Binding-site contacts:
Ligand atom C7 contacts residue TYR12 of chain 1.D at 4.0 Å (hydrophobic).
Ligand atom O5 contacts residue TYR100 of chain 1.D at 4.1 Å.
Ligand atom O3 contacts residue GLY227 of chain 1.D at 3.9 Å.
Ligand atom O4 contacts residue ASN14 of chain 1.D at 2.9 Å (h-bond).
Ligand atom O6 contacts residue GLY98 of chain 1.D at 3.3 Å.
Ligand atom C4 contacts residue ARG228 of chain 1.D at 3.8 Å.
Ligand atom C5 contacts residue LEU99 of chain 1.D at 4.2 Å (hydrophobic).
Ligand atom C4 contacts residue ASP208 of chain 1.D at 3.6 Å.
Ligand atom C6 contacts residue ASP208 of chain 1.D at 3.6 Å.
Ligand atom C2 contacts residue LEU99 of chain 1.D at 4.4 Å (hydrophobic).
Ligand atom C6 contacts residue TYR12 of chain 1.D at 3.8 Å (hydrophobic).
Ligand atom C7 contacts residue LEU99 of chain 1.D at 4.0 Å (hydrophobic).
Ligand atom C5 contacts residue ASN14 of chain 1.D at 4.4 Å.
Ligand atom C6 contacts residue ALA207 of chain 1.D at 3.5 Å (hydrophobic).
Ligand atom O3 contacts residue ASN14 of chain 1.D at 4.3 Å.
Ligand atom C6 contacts residue LEU99 of chain 1.D at 4.1 Å (hydrophobic).
Ligand atom O4 contacts residue ARG228 of chain 1.D at 3.3 Å (salt-bridge).
Ligand atom O6 contacts residue THR97 of chain 1.D at 4.3 Å.
Ligand atom O2 contacts residue LEU99 of chain 1.D at 3.7 Å.
Ligand atom C4 contacts residue ASN14 of chain 1.D at 4.0 Å.
Ligand atom C3 contacts residue ARG228 of chain 1.D at 4.1 Å.
Ligand atom C4 contacts residue GLY98 of chain 1.D at 4.5 Å.
Ligand atom C3 contacts residue ASN14 of chain 1.D at 4.0 Å.
Ligand atom O4 contacts residue GLY227 of chain 1.D at 4.1 Å.
Ligand atom O6 contacts residue ASP208 of chain 1.D at 2.9 Å (salt-bridge).
Ligand atom O6 contacts residue ALA207 of chain 1.D at 3.3 Å.
Ligand atom O3 contacts residue ARG228 of chain 1.D at 3.1 Å.
Ligand atom O4 contacts residue TYR12 of chain 1.D at 3.8 Å.
Ligand atom O5 contacts residue LEU99 of chain 1.D at 3.2 Å (h-bond).
Ligand atom C6 contacts residue TYR100 of chain 1.D at 3.9 Å (hydrophobic).
Ligand atom C4 contacts residue GLY227 of chain 1.D at 4.1 Å.
Ligand atom C1 contacts residue LEU99 of chain 1.D at 3.7 Å (hydrophobic).
Ligand atom C5 contacts residue TYR12 of chain 1.D at 3.8 Å (hydrophobic).
Ligand atom O5 contacts residue GLY98 of chain 1.D at 4.2 Å.
Ligand atom O2 contacts residue GLY227 of chain 1.D at 4.3 Å.
Ligand atom O4 contacts residue ASP208 of chain 1.D at 2.8 Å (salt-bridge).
Ligand atom O2 contacts residue GLY98 of chain 1.D at 3.6 Å.
Ligand atom O6 contacts residue TYR100 of chain 1.D at 3.1 Å (h-bond).
Ligand atom O6 contacts residue LEU99 of chain 1.D at 3.1 Å (h-bond).
Ligand atom C5 contacts residue ASP208 of chain 1.D at 4.2 Å.

Sequence of chain 1.D:
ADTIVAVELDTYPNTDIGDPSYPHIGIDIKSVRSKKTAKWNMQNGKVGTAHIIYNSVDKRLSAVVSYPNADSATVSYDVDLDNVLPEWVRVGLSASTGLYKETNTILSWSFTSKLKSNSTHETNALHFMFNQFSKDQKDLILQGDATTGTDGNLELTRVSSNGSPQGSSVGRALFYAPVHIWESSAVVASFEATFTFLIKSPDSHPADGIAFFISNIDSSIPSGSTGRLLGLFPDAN

This protein binds this small molecule.
Small molecule (SMILES): CO[C@H]1O[C@H](CO)[C@@H](O)[C@H](O)[C@@H]1O